The small molecule below binds the protein below.
Small molecule (SMILES): Nc1ccn(C[C@@H](CO)OCP(=O)(O)OP(=O)(O)OP(=O)(O)O)c(=O)n1

Sequence of chain 1.A:
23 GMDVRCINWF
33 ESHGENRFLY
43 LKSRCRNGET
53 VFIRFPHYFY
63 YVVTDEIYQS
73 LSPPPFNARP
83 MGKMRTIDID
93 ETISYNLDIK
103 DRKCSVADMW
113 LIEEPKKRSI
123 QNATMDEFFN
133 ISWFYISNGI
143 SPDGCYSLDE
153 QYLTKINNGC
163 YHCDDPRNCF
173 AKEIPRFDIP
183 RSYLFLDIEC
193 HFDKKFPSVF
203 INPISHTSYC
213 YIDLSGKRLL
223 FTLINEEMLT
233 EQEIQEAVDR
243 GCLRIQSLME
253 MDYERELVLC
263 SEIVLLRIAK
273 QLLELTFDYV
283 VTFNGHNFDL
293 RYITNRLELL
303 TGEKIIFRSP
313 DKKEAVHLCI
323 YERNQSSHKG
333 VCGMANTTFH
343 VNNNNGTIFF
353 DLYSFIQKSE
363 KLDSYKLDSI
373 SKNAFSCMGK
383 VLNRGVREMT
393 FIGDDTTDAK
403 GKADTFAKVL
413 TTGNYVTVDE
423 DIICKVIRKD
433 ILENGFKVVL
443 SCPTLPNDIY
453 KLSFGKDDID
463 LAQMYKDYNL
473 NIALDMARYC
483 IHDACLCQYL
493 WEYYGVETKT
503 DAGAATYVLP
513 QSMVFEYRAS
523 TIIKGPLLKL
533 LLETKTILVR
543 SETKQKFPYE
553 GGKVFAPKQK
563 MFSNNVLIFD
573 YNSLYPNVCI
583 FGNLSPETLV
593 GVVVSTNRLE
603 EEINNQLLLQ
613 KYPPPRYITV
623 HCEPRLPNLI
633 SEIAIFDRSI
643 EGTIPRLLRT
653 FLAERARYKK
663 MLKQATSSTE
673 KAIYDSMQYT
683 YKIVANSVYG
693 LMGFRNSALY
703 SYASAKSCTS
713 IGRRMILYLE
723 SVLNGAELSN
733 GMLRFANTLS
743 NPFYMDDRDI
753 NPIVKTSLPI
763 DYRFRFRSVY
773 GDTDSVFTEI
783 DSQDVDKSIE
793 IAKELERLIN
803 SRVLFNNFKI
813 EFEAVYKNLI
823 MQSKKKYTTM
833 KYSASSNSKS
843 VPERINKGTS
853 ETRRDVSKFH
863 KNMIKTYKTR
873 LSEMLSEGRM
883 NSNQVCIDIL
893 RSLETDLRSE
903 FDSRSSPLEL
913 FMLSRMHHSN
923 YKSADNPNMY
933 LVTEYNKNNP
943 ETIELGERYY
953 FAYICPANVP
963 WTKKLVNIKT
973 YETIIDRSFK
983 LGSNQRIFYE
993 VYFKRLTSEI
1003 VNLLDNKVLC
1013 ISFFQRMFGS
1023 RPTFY

Binding-site contacts:
Ligand atom O1G contacts residue TYR573 of chain 1.A at 3.9 Å.
Ligand atom C4' contacts residue ASP776 of chain 1.A at 3.9 Å.
Ligand atom OP1 contacts residue ASP776 of chain 1.A at 3.9 Å.
Ligand atom P contacts residue CA1 of chain 1.I at 3.5 Å.
Ligand atom OP1 contacts residue TYR573 of chain 1.A at 4.0 Å.
Ligand atom OP1 contacts residue CA1 of chain 1.I at 3.4 Å.
Ligand atom N3 contacts residue ASN688 of chain 1.A at 3.5 Å (h-bond).
Ligand atom PG contacts residue CA1 of chain 1.I at 3.9 Å.
Ligand atom O3A contacts residue TYR573 of chain 1.A at 4.0 Å.
Ligand atom OP1 contacts residue LEU576 of chain 1.A at 2.3 Å (h-bond).
Ligand atom O1B contacts residue LYS684 of chain 1.A at 3.6 Å.
Ligand atom O3A contacts residue ASP776 of chain 1.A at 3.7 Å.
Ligand atom O3B contacts residue ASP572 of chain 1.A at 3.6 Å (salt-bridge).
Ligand atom C5 contacts residue ASN688 of chain 1.A at 3.5 Å.
Ligand atom N4 contacts residue ILE685 of chain 1.A at 3.5 Å.
Ligand atom O2B contacts residue LYS684 of chain 1.A at 4.0 Å.
Ligand atom O1G contacts residue SER575 of chain 1.A at 3.6 Å (h-bond).
Ligand atom C4 contacts residue ASN688 of chain 1.A at 3.2 Å.
Ligand atom O3A contacts residue CA1 of chain 1.I at 2.4 Å.
Ligand atom C2 contacts residue ASN688 of chain 1.A at 3.9 Å.
Ligand atom O2G contacts residue LYS684 of chain 1.A at 3.3 Å.
Ligand atom C6 contacts residue ASN688 of chain 1.A at 4.0 Å.
Ligand atom P contacts residue LEU576 of chain 1.A at 3.7 Å.
Ligand atom OP1 contacts residue SER575 of chain 1.A at 3.1 Å.
Ligand atom PB contacts residue CA1 of chain 1.I at 3.4 Å.
Ligand atom O2G contacts residue ARG657 of chain 1.A at 2.5 Å (salt-bridge).
Ligand atom N4 contacts residue ASN688 of chain 1.A at 3.6 Å (h-bond).
Ligand atom O3G contacts residue CA1 of chain 1.I at 3.8 Å.
Ligand atom O3B contacts residue CA1 of chain 1.I at 3.3 Å.
Ligand atom O3G contacts residue ASP572 of chain 1.A at 3.7 Å.
Ligand atom O1G contacts residue ARG657 of chain 1.A at 4.0 Å.
Ligand atom O6 contacts residue ASN688 of chain 1.A at 3.8 Å.
Ligand atom C3' contacts residue TYR577 of chain 1.A at 3.4 Å (hydrophobic).
Ligand atom O2 contacts residue TYR577 of chain 1.A at 3.9 Å.
Ligand atom O1G contacts residue CA1 of chain 1.I at 3.2 Å.
Ligand atom O3' contacts residue ASN688 of chain 1.A at 2.5 Å (h-bond).
Ligand atom PG contacts residue ARG657 of chain 1.A at 3.7 Å.
Ligand atom O1B contacts residue CA1 of chain 1.I at 3.9 Å.
Ligand atom C4' contacts residue LEU576 of chain 1.A at 3.9 Å (hydrophobic).
Ligand atom C3' contacts residue ASN688 of chain 1.A at 3.7 Å.